Sequence of chain 1.B:
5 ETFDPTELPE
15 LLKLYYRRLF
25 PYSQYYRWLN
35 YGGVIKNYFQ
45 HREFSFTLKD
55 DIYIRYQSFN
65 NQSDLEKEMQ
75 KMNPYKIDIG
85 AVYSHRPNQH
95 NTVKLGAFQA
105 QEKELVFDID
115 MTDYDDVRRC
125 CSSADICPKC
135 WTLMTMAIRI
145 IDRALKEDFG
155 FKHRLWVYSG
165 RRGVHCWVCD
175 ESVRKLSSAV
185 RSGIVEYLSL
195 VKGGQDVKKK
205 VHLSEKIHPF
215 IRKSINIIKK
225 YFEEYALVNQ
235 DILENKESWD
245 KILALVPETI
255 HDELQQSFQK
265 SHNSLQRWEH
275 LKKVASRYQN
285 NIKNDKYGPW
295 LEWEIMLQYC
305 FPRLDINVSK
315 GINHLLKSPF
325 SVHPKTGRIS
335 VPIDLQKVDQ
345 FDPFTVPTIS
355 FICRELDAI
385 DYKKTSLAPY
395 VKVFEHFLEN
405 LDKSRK

The protein below binds the small molecule below.
Small molecule (SMILES): Nc1ncnc2c1ncn2[C@@H]1O[C@H](COP(=O)(O)OP(=O)(O)OP(=O)(O)O)[C@@H](O)[C@@H]1O

Binding-site contacts:
Ligand atom PG contacts residue SER163 of chain 1.B at 3.6 Å.
Ligand atom O3G contacts residue SER163 of chain 1.B at 2.5 Å (h-bond).
Ligand atom O2A contacts residue ASP114 of chain 1.B at 3.4 Å (salt-bridge).
Ligand atom O4' contacts residue LEU319 of chain 1.B at 3.8 Å.
Ligand atom C1' contacts residue LEU319 of chain 1.B at 3.4 Å (hydrophobic).
Ligand atom PB contacts residue HIS169 of chain 1.B at 3.9 Å.
Ligand atom PG contacts residue ARG166 of chain 1.B at 3.8 Å.
Ligand atom O3' contacts residue LYS321 of chain 1.B at 2.9 Å (salt-bridge).
Ligand atom O2B contacts residue HIS169 of chain 1.B at 3.0 Å (h-bond).
Ligand atom O31 contacts residue LYS80 of chain 1.B at 3.4 Å (salt-bridge).
Ligand atom PA contacts residue MN1 of chain 1.I at 3.9 Å.
Ligand atom PG contacts residue HIS327 of chain 1.B at 3.8 Å.
Ligand atom O3B contacts residue HIS327 of chain 1.B at 3.7 Å.
Ligand atom C2' contacts residue LYS321 of chain 1.B at 3.6 Å.
Ligand atom C5' contacts residue ASP112 of chain 1.B at 3.2 Å.
Ligand atom C3' contacts residue LYS321 of chain 1.B at 3.8 Å.
Ligand atom O3' contacts residue LEU320 of chain 1.B at 3.8 Å.
Ligand atom O2A contacts residue ASP112 of chain 1.B at 3.6 Å (salt-bridge).
Ligand atom O1G contacts residue ARG165 of chain 1.B at 2.6 Å (salt-bridge).
Ligand atom O31 contacts residue ASP82 of chain 1.B at 2.9 Å (salt-bridge).
Ligand atom O2B contacts residue MN1 of chain 1.I at 2.0 Å.
Ligand atom O1B contacts residue LYS321 of chain 1.B at 3.5 Å.
Ligand atom C2' contacts residue LEU319 of chain 1.B at 3.7 Å (hydrophobic).
Ligand atom O2G contacts residue MN1 of chain 1.I at 2.6 Å.
Ligand atom O1B contacts residue HIS169 of chain 1.B at 3.5 Å.
Ligand atom O3G contacts residue ARG166 of chain 1.B at 3.0 Å (salt-bridge).
Ligand atom O2G contacts residue ASP114 of chain 1.B at 3.1 Å (salt-bridge).
Ligand atom PG contacts residue MN1 of chain 1.I at 3.9 Å.
Ligand atom O3G contacts residue ARG165 of chain 1.B at 3.5 Å (salt-bridge).
Ligand atom O1G contacts residue HIS327 of chain 1.B at 3.1 Å (h-bond).
Ligand atom C4' contacts residue LEU320 of chain 1.B at 3.9 Å (hydrophobic).
Ligand atom O2G contacts residue ARG166 of chain 1.B at 3.5 Å.
Ligand atom N1 contacts residue TYR57 of chain 1.B at 3.5 Å (h-bond).
Ligand atom C2' contacts residue ASP82 of chain 1.B at 3.6 Å.
Ligand atom O1G contacts residue ARG166 of chain 1.B at 3.8 Å.
Ligand atom O2B contacts residue ASP112 of chain 1.B at 3.6 Å (salt-bridge).
Ligand atom O2A contacts residue MN1 of chain 1.I at 2.6 Å.
Ligand atom O3B contacts residue SER163 of chain 1.B at 3.7 Å.
Ligand atom PB contacts residue MN1 of chain 1.I at 3.4 Å.
Ligand atom N6 contacts residue TYR57 of chain 1.B at 3.5 Å (h-bond).